A protein and the small-molecule ligand that binds it are described below.
Small molecule (SMILES): CC(=O)N[C@@H]1[C@@H](O)[C@H](O)[C@@H](COP(=O)(O)O)O[C@@H]1O

Binding-site contacts:
Ligand atom O4 contacts residue GLU225 of chain 1.B at 2.7 Å (salt-bridge).
Ligand atom N2 contacts residue ARG214 of chain 1.B at 3.7 Å.
Ligand atom C5 contacts residue GLU148 of chain 1.B at 3.6 Å.
Ligand atom O5 contacts residue SER91 of chain 1.B at 3.5 Å.
Ligand atom O1P contacts residue ARG138 of chain 1.B at 3.1 Å (salt-bridge).
Ligand atom O5 contacts residue PHE92 of chain 1.B at 3.1 Å (h-bond).
Ligand atom O2P contacts residue SER167 of chain 1.B at 3.7 Å.
Ligand atom N2 contacts residue TYR231 of chain 1.B at 3.5 Å (h-bond).
Ligand atom O3 contacts residue ALA227 of chain 1.B at 3.2 Å.
Ligand atom C8 contacts residue TYR231 of chain 1.B at 3.4 Å (hydrophobic).
Ligand atom O7 contacts residue ARG214 of chain 1.B at 3.0 Å (salt-bridge).
Ligand atom P contacts residue SER168 of chain 1.B at 3.6 Å.
Ligand atom O3P contacts residue TYR170 of chain 1.B at 2.9 Å (h-bond).
Ligand atom O3 contacts residue GLU225 of chain 1.B at 3.4 Å (salt-bridge).
Ligand atom O3P contacts residue SER91 of chain 1.B at 3.3 Å.
Ligand atom C8 contacts residue ILE212 of chain 1.B at 3.6 Å (hydrophobic).
Ligand atom C1 contacts residue PHE92 of chain 1.B at 3.6 Å (hydrophobic).
Ligand atom C8 contacts residue SER229 of chain 1.B at 3.7 Å.
Ligand atom O1P contacts residue THR93 of chain 1.B at 2.6 Å (h-bond).
Ligand atom O3P contacts residue ILE169 of chain 1.B at 3.0 Å (h-bond).
Ligand atom O3P contacts residue SER168 of chain 1.B at 2.6 Å (h-bond).
Ligand atom O2P contacts residue SER168 of chain 1.B at 3.5 Å.
Ligand atom O2P contacts residue ARG136 of chain 1.B at 2.8 Å (salt-bridge).
Ligand atom O1 contacts residue GLU148 of chain 1.B at 2.6 Å (salt-bridge).
Ligand atom O1 contacts residue PHE92 of chain 1.B at 3.5 Å (h-bond).
Ligand atom C3 contacts residue GLU148 of chain 1.B at 3.7 Å.
Ligand atom O6 contacts residue SER91 of chain 1.B at 3.6 Å.
Ligand atom P contacts residue ILE169 of chain 1.B at 3.5 Å.
Ligand atom C2 contacts residue ARG214 of chain 1.B at 3.4 Å.
Ligand atom O2P contacts residue ILE169 of chain 1.B at 2.8 Å (h-bond).
Ligand atom C1 contacts residue GLU148 of chain 1.B at 3.7 Å.
Ligand atom C7 contacts residue ARG214 of chain 1.B at 3.6 Å.
Ligand atom O6 contacts residue ARG138 of chain 1.B at 3.3 Å (salt-bridge).
Ligand atom O6 contacts residue PHE92 of chain 1.B at 3.4 Å (h-bond).
Ligand atom C1 contacts residue ARG214 of chain 1.B at 3.7 Å.
Ligand atom N2 contacts residue GLU148 of chain 1.B at 3.4 Å (salt-bridge).
Ligand atom C4 contacts residue TYR170 of chain 1.B at 3.5 Å (hydrophobic).
Ligand atom O1 contacts residue TYR231 of chain 1.B at 3.1 Å (h-bond).
Ligand atom C4 contacts residue GLU225 of chain 1.B at 3.5 Å.
Ligand atom O2P contacts residue ARG138 of chain 1.B at 3.5 Å (salt-bridge).

Sequence of chain 1.B:
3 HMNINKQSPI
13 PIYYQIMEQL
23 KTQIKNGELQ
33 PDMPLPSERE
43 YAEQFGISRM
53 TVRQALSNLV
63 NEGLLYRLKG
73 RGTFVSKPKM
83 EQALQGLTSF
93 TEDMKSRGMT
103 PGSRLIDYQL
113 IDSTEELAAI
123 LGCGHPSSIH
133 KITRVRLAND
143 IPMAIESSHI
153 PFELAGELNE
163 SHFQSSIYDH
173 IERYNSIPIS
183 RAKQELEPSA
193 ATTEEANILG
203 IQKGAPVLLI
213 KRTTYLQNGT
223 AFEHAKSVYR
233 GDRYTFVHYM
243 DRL